Sequence of chain 1.C:
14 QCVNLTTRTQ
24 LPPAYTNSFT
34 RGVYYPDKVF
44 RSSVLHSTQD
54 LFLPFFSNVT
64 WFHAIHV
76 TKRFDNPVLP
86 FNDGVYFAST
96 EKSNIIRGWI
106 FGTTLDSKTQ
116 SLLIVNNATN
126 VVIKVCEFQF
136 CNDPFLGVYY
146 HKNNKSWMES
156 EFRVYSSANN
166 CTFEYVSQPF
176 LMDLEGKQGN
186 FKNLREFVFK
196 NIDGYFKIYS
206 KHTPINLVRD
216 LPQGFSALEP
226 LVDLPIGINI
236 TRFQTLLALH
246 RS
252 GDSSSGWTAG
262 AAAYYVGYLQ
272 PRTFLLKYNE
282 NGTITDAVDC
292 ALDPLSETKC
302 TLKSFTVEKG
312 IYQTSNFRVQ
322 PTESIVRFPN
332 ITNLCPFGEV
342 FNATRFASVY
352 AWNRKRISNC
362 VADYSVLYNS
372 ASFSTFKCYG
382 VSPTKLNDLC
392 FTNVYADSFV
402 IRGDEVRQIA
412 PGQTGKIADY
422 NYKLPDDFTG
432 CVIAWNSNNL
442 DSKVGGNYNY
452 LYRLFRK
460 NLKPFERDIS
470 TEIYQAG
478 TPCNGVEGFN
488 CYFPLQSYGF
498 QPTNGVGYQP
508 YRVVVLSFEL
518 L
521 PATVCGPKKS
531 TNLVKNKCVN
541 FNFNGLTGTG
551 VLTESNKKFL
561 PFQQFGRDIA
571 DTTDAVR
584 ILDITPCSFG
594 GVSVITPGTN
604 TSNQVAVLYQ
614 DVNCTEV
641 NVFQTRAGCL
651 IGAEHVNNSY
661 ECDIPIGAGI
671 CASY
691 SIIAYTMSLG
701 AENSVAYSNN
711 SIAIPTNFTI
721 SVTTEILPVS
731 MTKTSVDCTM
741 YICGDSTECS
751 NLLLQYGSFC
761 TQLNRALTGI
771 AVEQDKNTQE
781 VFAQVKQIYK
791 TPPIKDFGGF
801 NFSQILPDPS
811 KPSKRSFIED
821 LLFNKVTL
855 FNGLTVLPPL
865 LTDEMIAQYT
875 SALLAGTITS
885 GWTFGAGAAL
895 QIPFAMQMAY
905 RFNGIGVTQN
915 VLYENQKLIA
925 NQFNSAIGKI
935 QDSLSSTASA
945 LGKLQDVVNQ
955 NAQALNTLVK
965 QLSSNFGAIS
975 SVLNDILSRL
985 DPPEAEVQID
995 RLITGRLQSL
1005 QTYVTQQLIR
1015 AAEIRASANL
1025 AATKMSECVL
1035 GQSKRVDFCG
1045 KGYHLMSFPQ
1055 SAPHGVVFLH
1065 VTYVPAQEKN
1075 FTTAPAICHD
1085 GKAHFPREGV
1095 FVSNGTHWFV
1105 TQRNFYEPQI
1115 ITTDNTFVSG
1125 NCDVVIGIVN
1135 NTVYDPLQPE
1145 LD

This small molecule binds to this protein.
Small molecule (SMILES): CC(=O)N[C@H]1[C@H](O[C@H]2[C@H](O)[C@@H](NC(C)=O)CO[C@@H]2CO)O[C@H](CO)[C@@H](O)[C@@H]1O

Binding-site contacts:
Ligand atom C1 contacts residue THR124 of chain 1.C at 3.2 Å.
Ligand atom C1 contacts residue ASN122 of chain 1.C at 1.4 Å.
Ligand atom C7 contacts residue ASN122 of chain 1.C at 3.4 Å.
Ligand atom O7 contacts residue ASN122 of chain 1.C at 3.7 Å.
Ligand atom O7 contacts residue VAL171 of chain 1.C at 3.4 Å.
Ligand atom C7 contacts residue THR124 of chain 1.C at 4.1 Å.
Ligand atom C8 contacts residue THR124 of chain 1.C at 3.7 Å.
Ligand atom N2 contacts residue THR124 of chain 1.C at 3.0 Å (h-bond).
Ligand atom O5 contacts residue THR124 of chain 1.C at 4.2 Å.
Ligand atom C7 contacts residue GLU154 of chain 1.C at 3.8 Å.
Ligand atom C3 contacts residue ASN122 of chain 1.C at 3.8 Å.
Ligand atom C2 contacts residue ASN122 of chain 1.C at 2.4 Å.
Ligand atom C6 contacts residue VAL127 of chain 1.C at 3.5 Å (hydrophobic).
Ligand atom C8 contacts residue GLU154 of chain 1.C at 3.4 Å.
Ligand atom C5 contacts residue THR124 of chain 1.C at 4.2 Å.
Ligand atom C2 contacts residue THR124 of chain 1.C at 3.3 Å.
Ligand atom O5 contacts residue ASN122 of chain 1.C at 2.4 Å (h-bond).
Ligand atom O7 contacts residue GLU154 of chain 1.C at 3.7 Å.
Ligand atom C5 contacts residue ASN122 of chain 1.C at 3.7 Å.
Ligand atom C8 contacts residue ASN122 of chain 1.C at 4.5 Å.
Ligand atom O6 contacts residue VAL127 of chain 1.C at 3.8 Å.
Ligand atom O5 contacts residue VAL127 of chain 1.C at 3.6 Å.
Ligand atom C4 contacts residue ASN122 of chain 1.C at 4.2 Å.
Ligand atom C6 contacts residue VAL171 of chain 1.C at 4.4 Å (hydrophobic).
Ligand atom O3 contacts residue THR124 of chain 1.C at 4.2 Å.
Ligand atom C5 contacts residue VAL127 of chain 1.C at 4.0 Å (hydrophobic).
Ligand atom C7 contacts residue VAL171 of chain 1.C at 4.2 Å (hydrophobic).
Ligand atom C3 contacts residue THR124 of chain 1.C at 3.3 Å.
Ligand atom C1 contacts residue ASN125 of chain 1.C at 4.4 Å.
Ligand atom C8 contacts residue ALA123 of chain 1.C at 3.8 Å (hydrophobic).
Ligand atom C5 contacts residue ASN125 of chain 1.C at 4.5 Å.
Ligand atom N2 contacts residue ASN122 of chain 1.C at 2.8 Å (h-bond).
Ligand atom C4 contacts residue THR124 of chain 1.C at 4.3 Å.